Sequence of chain 42.D:
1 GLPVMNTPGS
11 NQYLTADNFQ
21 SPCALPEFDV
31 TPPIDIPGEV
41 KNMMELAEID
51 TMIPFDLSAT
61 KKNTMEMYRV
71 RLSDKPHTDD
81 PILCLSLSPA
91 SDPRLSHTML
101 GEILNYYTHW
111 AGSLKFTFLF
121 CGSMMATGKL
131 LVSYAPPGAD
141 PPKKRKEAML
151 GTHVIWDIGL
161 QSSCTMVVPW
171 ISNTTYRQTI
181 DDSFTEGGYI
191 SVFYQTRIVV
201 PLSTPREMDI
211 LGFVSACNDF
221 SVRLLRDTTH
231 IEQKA

Sequence of chain 42.B:
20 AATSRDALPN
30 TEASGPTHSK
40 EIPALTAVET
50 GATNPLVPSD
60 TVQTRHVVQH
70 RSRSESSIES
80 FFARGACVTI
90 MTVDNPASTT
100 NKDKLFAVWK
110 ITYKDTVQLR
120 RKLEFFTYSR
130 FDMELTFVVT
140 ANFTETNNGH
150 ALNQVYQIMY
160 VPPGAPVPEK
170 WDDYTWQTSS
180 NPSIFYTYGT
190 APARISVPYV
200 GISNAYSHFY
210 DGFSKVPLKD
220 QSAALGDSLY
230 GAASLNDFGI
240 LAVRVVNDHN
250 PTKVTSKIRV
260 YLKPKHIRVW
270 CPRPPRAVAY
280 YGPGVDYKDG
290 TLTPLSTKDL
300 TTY

Binding-site contacts:
Ligand atom C12 contacts residue PHE237 of chain 42.B at 3.5 Å (hydrophobic).
Ligand atom C7 contacts residue VAL196 of chain 42.B at 3.6 Å (hydrophobic).
Ligand atom N3 contacts residue LEU240 of chain 42.B at 3.5 Å.
Ligand atom C18 contacts residue PHE237 of chain 42.B at 3.6 Å (hydrophobic).
Ligand atom C17 contacts residue PHE237 of chain 42.B at 3.7 Å (hydrophobic).
Ligand atom O22 contacts residue TYR112 of chain 42.B at 3.5 Å.
Ligand atom C10 contacts residue MET132 of chain 42.B at 3.3 Å (hydrophobic).
Ligand atom C4 contacts residue TYR159 of chain 42.B at 3.5 Å (hydrophobic).
Ligand atom C11 contacts residue ILE110 of chain 42.B at 3.6 Å (hydrophobic).
Ligand atom C2 contacts residue TYR159 of chain 42.B at 3.5 Å (hydrophobic).
Ligand atom N4 contacts residue LEU240 of chain 42.B at 3.6 Å.
Ligand atom C13 contacts residue VAL199 of chain 42.B at 3.7 Å (hydrophobic).
Ligand atom C20 contacts residue TYR205 of chain 42.B at 3.5 Å (hydrophobic).
Ligand atom O14 contacts residue MET132 of chain 42.B at 3.4 Å.
Ligand atom C2 contacts residue ILE194 of chain 42.B at 3.5 Å (hydrophobic).
Ligand atom C21 contacts residue TYR112 of chain 42.B at 3.3 Å (hydrophobic).
Ligand atom N6 contacts residue VAL196 of chain 42.B at 3.9 Å.
Ligand atom C21 contacts residue PHE237 of chain 42.B at 3.7 Å (hydrophobic).
Ligand atom O23 contacts residue TYR112 of chain 42.B at 3.5 Å.
Ligand atom C25 contacts residue ASP236 of chain 42.B at 3.5 Å.
Ligand atom C7 contacts residue TYR159 of chain 42.B at 3.7 Å (hydrophobic).
Ligand atom O23 contacts residue PHE237 of chain 42.B at 3.8 Å.
Ligand atom C25 contacts residue SER206 of chain 42.B at 3.8 Å.
Ligand atom N3 contacts residue ILE194 of chain 42.B at 3.6 Å.
Ligand atom C8 contacts residue VAL199 of chain 42.B at 3.7 Å (hydrophobic).
Ligand atom C3 contacts residue TYR159 of chain 42.B at 3.6 Å (hydrophobic).
Ligand atom C4 contacts residue VAL196 of chain 42.B at 3.9 Å (hydrophobic).
Ligand atom C13 contacts residue MET132 of chain 42.B at 3.8 Å (hydrophobic).
Ligand atom C10 contacts residue ILE110 of chain 42.B at 3.5 Å (hydrophobic).
Ligand atom C3 contacts residue ALA24 of chain 42.D at 3.5 Å (hydrophobic).
Ligand atom C17 contacts residue TYR112 of chain 42.B at 3.8 Å (hydrophobic).
Ligand atom C1 contacts residue PRO181 of chain 42.B at 3.7 Å (hydrophobic).
Ligand atom N3 contacts residue TYR159 of chain 42.B at 3.9 Å.
Ligand atom N4 contacts residue LEU134 of chain 42.B at 3.7 Å.
Ligand atom C19 contacts residue TYR205 of chain 42.B at 3.7 Å (hydrophobic).
Ligand atom C11 contacts residue LEU134 of chain 42.B at 3.8 Å (hydrophobic).
Ligand atom C8 contacts residue VAL196 of chain 42.B at 3.6 Å (hydrophobic).
Ligand atom C18 contacts residue TYR112 of chain 42.B at 3.7 Å (hydrophobic).
Ligand atom O22 contacts residue TYR205 of chain 42.B at 3.8 Å.
Ligand atom C5 contacts residue VAL196 of chain 42.B at 3.8 Å (hydrophobic).

A protein and the small-molecule ligand that binds it are described below.
Small molecule (SMILES): CCOC(=O)c1ccc(OCCC2CCN(c3ccc(C)nn3)CC2)cc1